A protein and the small-molecule ligand that binds it are described below.
Small molecule (SMILES): Nc1nc(=O)c2ncn([C@H]3C[C@H](O)[C@@H](CO)O3)c2[nH]1

Sequence of chain 1.B:
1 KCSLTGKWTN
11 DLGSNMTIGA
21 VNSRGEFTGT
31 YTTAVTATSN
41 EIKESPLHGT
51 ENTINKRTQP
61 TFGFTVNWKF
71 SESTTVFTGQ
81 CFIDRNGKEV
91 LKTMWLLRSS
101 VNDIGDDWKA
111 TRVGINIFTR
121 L

Binding-site contacts:
Ligand atom N9 contacts residue TRP108 of chain 2.B at 4.1 Å.
Ligand atom C8 contacts residue THR75 of chain 1.B at 3.1 Å.
Ligand atom C4' contacts residue TRP68 of chain 1.B at 3.9 Å (hydrophobic).
Ligand atom O4' contacts residue THR75 of chain 1.B at 4.1 Å.
Ligand atom C2' contacts residue TRP68 of chain 1.B at 4.0 Å (hydrophobic).
Ligand atom C2 contacts residue ASN116 of chain 1.B at 3.8 Å.
Ligand atom O6 contacts residue PHE77 of chain 1.B at 4.0 Å.
Ligand atom C4 contacts residue TRP68 of chain 1.B at 3.8 Å (hydrophobic).
Ligand atom O4' contacts residue LEU97 of chain 1.B at 3.8 Å.
Ligand atom C6 contacts residue TRP95 of chain 1.B at 3.5 Å (hydrophobic).
Ligand atom O4' contacts residue TRP68 of chain 1.B at 3.5 Å (h-bond).
Ligand atom C2 contacts residue SER14 of chain 1.B at 3.9 Å.
Ligand atom O5' contacts residue LEU97 of chain 1.B at 4.1 Å.
Ligand atom N2 contacts residue ASN116 of chain 1.B at 4.1 Å.
Ligand atom C1' contacts residue TRP68 of chain 1.B at 3.0 Å (hydrophobic).
Ligand atom N9 contacts residue THR75 of chain 1.B at 3.8 Å.
Ligand atom N2 contacts residue TYR31 of chain 1.B at 3.1 Å (h-bond).
Ligand atom C8 contacts residue TRP68 of chain 1.B at 4.0 Å (hydrophobic).
Ligand atom N3 contacts residue TRP68 of chain 1.B at 4.1 Å.
Ligand atom O6 contacts residue ASN116 of chain 1.B at 2.5 Å (h-bond).
Ligand atom N1 contacts residue TYR31 of chain 1.B at 3.4 Å (h-bond).
Ligand atom C8 contacts residue TRP108 of chain 2.B at 4.1 Å (hydrophobic).
Ligand atom C6 contacts residue ASN116 of chain 1.B at 3.0 Å.
Ligand atom C3' contacts residue PHE70 of chain 1.B at 3.7 Å (hydrophobic).
Ligand atom O6 contacts residue TRP95 of chain 1.B at 2.3 Å (h-bond).
Ligand atom O3' contacts residue TRP68 of chain 1.B at 3.6 Å.
Ligand atom N2 contacts residue ASN10 of chain 1.B at 3.6 Å (h-bond).
Ligand atom O5' contacts residue SER71 of chain 1.B at 3.5 Å (h-bond).
Ligand atom O3' contacts residue PHE70 of chain 1.B at 2.6 Å.
Ligand atom O5' contacts residue SER73 of chain 1.B at 3.8 Å.
Ligand atom C5 contacts residue TRP95 of chain 1.B at 4.0 Å (hydrophobic).
Ligand atom N1 contacts residue ASN116 of chain 1.B at 2.6 Å (h-bond).
Ligand atom C8 contacts residue LEU97 of chain 1.B at 3.7 Å (hydrophobic).
Ligand atom C2 contacts residue TYR31 of chain 1.B at 3.3 Å (hydrophobic).
Ligand atom N9 contacts residue TRP68 of chain 1.B at 3.4 Å.
Ligand atom N7 contacts residue THR75 of chain 1.B at 3.7 Å.
Ligand atom N3 contacts residue TYR31 of chain 1.B at 4.0 Å.
Ligand atom N7 contacts residue TRP95 of chain 1.B at 3.6 Å.
Ligand atom N2 contacts residue SER14 of chain 1.B at 2.6 Å (h-bond).
Ligand atom C6 contacts residue PHE77 of chain 1.B at 4.0 Å (hydrophobic).

Sequence of chain 2.B:
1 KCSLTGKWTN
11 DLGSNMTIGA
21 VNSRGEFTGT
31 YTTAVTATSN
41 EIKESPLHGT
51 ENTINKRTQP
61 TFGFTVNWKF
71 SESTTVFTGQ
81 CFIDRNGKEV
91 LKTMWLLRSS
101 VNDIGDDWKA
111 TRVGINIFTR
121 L